Sequence of chain 3.A:
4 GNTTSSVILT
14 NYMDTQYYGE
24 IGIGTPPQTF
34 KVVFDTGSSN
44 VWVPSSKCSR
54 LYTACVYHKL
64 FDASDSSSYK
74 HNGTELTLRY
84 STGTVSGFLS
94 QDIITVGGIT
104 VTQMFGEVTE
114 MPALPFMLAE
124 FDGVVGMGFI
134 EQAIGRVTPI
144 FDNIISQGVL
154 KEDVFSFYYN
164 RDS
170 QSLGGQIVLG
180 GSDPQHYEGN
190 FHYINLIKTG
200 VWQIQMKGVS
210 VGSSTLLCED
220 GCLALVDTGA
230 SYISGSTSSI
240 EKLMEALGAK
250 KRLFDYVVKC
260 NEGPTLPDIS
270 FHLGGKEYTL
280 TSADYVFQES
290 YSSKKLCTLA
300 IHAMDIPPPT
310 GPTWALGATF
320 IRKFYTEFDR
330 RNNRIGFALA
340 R

A small-molecule ligand and the protein it binds are described below.
Small molecule (SMILES): CC(C)CNC(=O)[C@@H](C[C@H](O)[C@@H]1COCc2cccc(c2)[C@@H](c2ccccc2)NC(=O)c2cc(cc(N(C)S(C)(=O)=O)c2)C(=O)N1)C(C)C

Binding-site contacts:
Ligand atom C48 contacts residue LEU121 of chain 3.A at 3.6 Å (hydrophobic).
Ligand atom N18 contacts residue GLY40 of chain 3.A at 2.9 Å (h-bond).
Ligand atom C6 contacts residue GLY40 of chain 3.A at 3.6 Å.
Ligand atom N1 contacts residue GLY228 of chain 3.A at 3.2 Å (h-bond).
Ligand atom C17 contacts residue GLN135 of chain 3.A at 3.5 Å.
Ligand atom O8 contacts residue GLY40 of chain 3.A at 3.6 Å.
Ligand atom C24 contacts residue THR85 of chain 3.A at 3.7 Å.
Ligand atom O13 contacts residue GLY228 of chain 3.A at 3.4 Å (h-bond).
Ligand atom O12 contacts residue TYR83 of chain 3.A at 3.3 Å.
Ligand atom C30 contacts residue ALA229 of chain 3.A at 3.4 Å (hydrophobic).
Ligand atom C25 contacts residue THR85 of chain 3.A at 3.3 Å.
Ligand atom O12 contacts residue SER84 of chain 3.A at 3.0 Å (h-bond).
Ligand atom C40 contacts residue PHE119 of chain 3.A at 3.6 Å (hydrophobic).
Ligand atom C17 contacts residue GLY40 of chain 3.A at 3.4 Å.
Ligand atom C7 contacts residue ASP38 of chain 3.A at 3.2 Å.
Ligand atom O34 contacts residue SER233 of chain 3.A at 3.5 Å.
Ligand atom O8 contacts residue ASP226 of chain 3.A at 2.7 Å (salt-bridge).
Ligand atom C10 contacts residue ASP226 of chain 3.A at 3.5 Å.
Ligand atom O33 contacts residue SER233 of chain 3.A at 3.4 Å (h-bond).
Ligand atom C5 contacts residue GLY40 of chain 3.A at 3.5 Å.
Ligand atom O34 contacts residue HIS301 of chain 3.A at 3.3 Å.
Ligand atom C37 contacts residue PHE124 of chain 3.A at 3.7 Å (hydrophobic).
Ligand atom C20 contacts residue THR85 of chain 3.A at 3.7 Å.
Ligand atom C3 contacts residue ASP38 of chain 3.A at 3.4 Å.
Ligand atom C41 contacts residue PHE124 of chain 3.A at 3.5 Å (hydrophobic).
Ligand atom C42 contacts residue GLY228 of chain 3.A at 3.6 Å.
Ligand atom C30 contacts residue SER230 of chain 3.A at 3.4 Å.
Ligand atom C7 contacts residue GLY228 of chain 3.A at 3.4 Å.
Ligand atom O32 contacts residue THR85 of chain 3.A at 2.8 Å (h-bond).
Ligand atom O31 contacts residue SER230 of chain 3.A at 2.7 Å (h-bond).
Ligand atom C48 contacts residue GLN19 of chain 3.A at 3.4 Å.
Ligand atom C30 contacts residue TYR231 of chain 3.A at 2.8 Å (hydrophobic).
Ligand atom O34 contacts residue TYR231 of chain 3.A at 3.6 Å.
Ligand atom C46 contacts residue PRO118 of chain 3.A at 3.6 Å (hydrophobic).
Ligand atom C40 contacts residue PHE124 of chain 3.A at 3.6 Å (hydrophobic).
Ligand atom C24 contacts residue GLY228 of chain 3.A at 3.4 Å.
Ligand atom C43 contacts residue GLY228 of chain 3.A at 3.5 Å.
Ligand atom C19 contacts residue THR85 of chain 3.A at 3.4 Å.
Ligand atom O8 contacts residue ASP38 of chain 3.A at 2.7 Å (salt-bridge).
Ligand atom C47 contacts residue LEU121 of chain 3.A at 3.5 Å (hydrophobic).